Sequence of chain 1.A:
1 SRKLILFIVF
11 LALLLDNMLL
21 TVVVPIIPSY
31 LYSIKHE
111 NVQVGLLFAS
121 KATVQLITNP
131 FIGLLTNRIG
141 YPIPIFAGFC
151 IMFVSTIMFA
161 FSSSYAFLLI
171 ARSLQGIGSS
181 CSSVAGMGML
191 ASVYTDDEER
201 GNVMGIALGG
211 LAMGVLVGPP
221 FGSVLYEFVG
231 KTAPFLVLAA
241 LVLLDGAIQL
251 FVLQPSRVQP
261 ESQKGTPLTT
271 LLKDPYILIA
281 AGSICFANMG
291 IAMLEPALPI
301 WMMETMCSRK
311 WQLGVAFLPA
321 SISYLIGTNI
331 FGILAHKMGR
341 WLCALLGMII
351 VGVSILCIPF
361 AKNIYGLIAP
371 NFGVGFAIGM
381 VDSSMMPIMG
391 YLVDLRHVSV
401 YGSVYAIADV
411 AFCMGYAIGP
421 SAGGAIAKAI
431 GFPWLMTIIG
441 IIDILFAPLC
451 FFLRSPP

A small-molecule ligand and the protein it binds are described below.
Small molecule (SMILES): O=C(c1ccc(F)cc1)C1CCN(CCn2c(=O)[nH]c3ccccc3c2=O)CC1

Binding-site contacts:
Ligand atom F01 contacts residue TYR324 of chain 1.A at 3.3 Å.
Ligand atom N06 contacts residue PHE118 of chain 1.A at 3.5 Å.
Ligand atom C15 contacts residue PHE118 of chain 1.A at 3.5 Å (hydrophobic).
Ligand atom C20 contacts residue TYR324 of chain 1.A at 3.8 Å (hydrophobic).
Ligand atom C10 contacts residue GLU295 of chain 1.A at 3.1 Å.
Ligand atom O03 contacts residue PHE118 of chain 1.A at 3.8 Å.
Ligand atom F01 contacts residue GLY375 of chain 1.A at 3.3 Å.
Ligand atom C20 contacts residue TYR416 of chain 1.A at 3.8 Å (hydrophobic).
Ligand atom C17 contacts residue GLU295 of chain 1.A at 3.7 Å.
Ligand atom O04 contacts residue PHE118 of chain 1.A at 3.3 Å.
Ligand atom C11 contacts residue TYR416 of chain 1.A at 3.5 Å (hydrophobic).
Ligand atom N07 contacts residue PRO420 of chain 1.A at 3.6 Å.
Ligand atom C16 contacts residue ILE291 of chain 1.A at 4.0 Å (hydrophobic).
Ligand atom C08 contacts residue GLU295 of chain 1.A at 3.4 Å.
Ligand atom C24 contacts residue TYR324 of chain 1.A at 3.3 Å (hydrophobic).
Ligand atom O03 contacts residue GLU295 of chain 1.A at 3.6 Å (salt-bridge).
Ligand atom C17 contacts residue PHE118 of chain 1.A at 3.5 Å (hydrophobic).
Ligand atom C13 contacts residue GLU295 of chain 1.A at 4.0 Å.
Ligand atom C19 contacts residue ALA320 of chain 1.A at 3.9 Å (hydrophobic).
Ligand atom C22 contacts residue PHE118 of chain 1.A at 3.4 Å (hydrophobic).
Ligand atom C08 contacts residue VAL215 of chain 1.A at 3.6 Å (hydrophobic).
Ligand atom C18 contacts residue PHE118 of chain 1.A at 3.3 Å (hydrophobic).
Ligand atom C14 contacts residue GLU295 of chain 1.A at 3.5 Å.
Ligand atom C29 contacts residue PRO296 of chain 1.A at 3.9 Å (hydrophobic).
Ligand atom C21 contacts residue GLU295 of chain 1.A at 3.8 Å.
Ligand atom C09 contacts residue GLU295 of chain 1.A at 3.1 Å.
Ligand atom O02 contacts residue GLU295 of chain 1.A at 3.4 Å (salt-bridge).
Ligand atom F01 contacts residue ILE378 of chain 1.A at 3.2 Å.
Ligand atom C27 contacts residue TYR324 of chain 1.A at 3.5 Å (hydrophobic).
Ligand atom C23 contacts residue ALA320 of chain 1.A at 3.5 Å (hydrophobic).
Ligand atom C09 contacts residue TYR416 of chain 1.A at 3.4 Å (hydrophobic).
Ligand atom N05 contacts residue GLU295 of chain 1.A at 2.9 Å (salt-bridge).
Ligand atom C11 contacts residue GLU295 of chain 1.A at 3.3 Å.
Ligand atom C19 contacts residue ILE291 of chain 1.A at 3.8 Å (hydrophobic).
Ligand atom C10 contacts residue VAL215 of chain 1.A at 3.5 Å (hydrophobic).
Ligand atom C21 contacts residue PHE118 of chain 1.A at 3.5 Å (hydrophobic).
Ligand atom C12 contacts residue GLU295 of chain 1.A at 3.5 Å.
Ligand atom N07 contacts residue PHE118 of chain 1.A at 3.3 Å.
Ligand atom C25 contacts residue GLU295 of chain 1.A at 3.8 Å.
Ligand atom C26 contacts residue PHE118 of chain 1.A at 3.9 Å (hydrophobic).